Sequence of chain 35.E:
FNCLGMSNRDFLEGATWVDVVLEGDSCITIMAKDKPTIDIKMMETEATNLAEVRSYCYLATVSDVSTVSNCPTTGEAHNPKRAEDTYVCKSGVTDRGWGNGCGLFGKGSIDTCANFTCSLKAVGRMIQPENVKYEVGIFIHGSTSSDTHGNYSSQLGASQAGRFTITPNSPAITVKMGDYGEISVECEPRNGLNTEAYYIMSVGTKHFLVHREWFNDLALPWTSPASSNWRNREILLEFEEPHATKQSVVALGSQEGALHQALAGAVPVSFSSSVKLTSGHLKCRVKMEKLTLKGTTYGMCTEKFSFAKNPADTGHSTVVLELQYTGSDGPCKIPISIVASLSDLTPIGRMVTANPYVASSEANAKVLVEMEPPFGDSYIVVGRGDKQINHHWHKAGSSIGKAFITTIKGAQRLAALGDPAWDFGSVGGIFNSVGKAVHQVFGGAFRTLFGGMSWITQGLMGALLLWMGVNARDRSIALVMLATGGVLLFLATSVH

Binding-site contacts:
Ligand atom C3 contacts residue ASN118 of chain 35.E at 3.8 Å.
Ligand atom C6 contacts residue THR89 of chain 35.E at 4.2 Å.
Ligand atom N2 contacts residue TYR90 of chain 35.E at 4.4 Å.
Ligand atom O7 contacts residue SER66 of chain 35.E at 3.5 Å.
Ligand atom O5 contacts residue THR120 of chain 35.E at 3.4 Å (h-bond).
Ligand atom O6 contacts residue THR120 of chain 35.E at 2.5 Å (h-bond).
Ligand atom O5 contacts residue PHE119 of chain 35.E at 3.8 Å.
Ligand atom O6 contacts residue PHE119 of chain 35.E at 4.0 Å.
Ligand atom C7 contacts residue TYR90 of chain 35.E at 4.1 Å (hydrophobic).
Ligand atom C8 contacts residue ASN118 of chain 35.E at 4.4 Å.
Ligand atom C7 contacts residue ASP67 of chain 35.E at 3.9 Å.
Ligand atom C1 contacts residue ASN118 of chain 35.E at 1.4 Å.
Ligand atom C5 contacts residue ASN118 of chain 35.E at 3.6 Å.
Ligand atom O5 contacts residue ASN118 of chain 35.E at 2.3 Å (h-bond).
Ligand atom C6 contacts residue THR120 of chain 35.E at 3.4 Å.
Ligand atom C8 contacts residue TYR90 of chain 35.E at 3.8 Å (hydrophobic).
Ligand atom C5 contacts residue THR89 of chain 35.E at 4.2 Å.
Ligand atom C5 contacts residue THR120 of chain 35.E at 4.0 Å.
Ligand atom C8 contacts residue ASP67 of chain 35.E at 4.0 Å.
Ligand atom C1 contacts residue SER66 of chain 35.E at 4.5 Å.
Ligand atom C2 contacts residue ASN118 of chain 35.E at 2.5 Å.
Ligand atom C6 contacts residue PHE119 of chain 35.E at 3.8 Å (hydrophobic).
Ligand atom O7 contacts residue ASN118 of chain 35.E at 3.0 Å (h-bond).
Ligand atom C1 contacts residue THR89 of chain 35.E at 4.4 Å.
Ligand atom N2 contacts residue ASN118 of chain 35.E at 2.9 Å (h-bond).
Ligand atom O7 contacts residue ASP67 of chain 35.E at 3.5 Å (salt-bridge).
Ligand atom C5 contacts residue PHE119 of chain 35.E at 4.4 Å (hydrophobic).
Ligand atom O5 contacts residue SER66 of chain 35.E at 4.4 Å.
Ligand atom C7 contacts residue ASN118 of chain 35.E at 3.1 Å.
Ligand atom O4 contacts residue THR300 of chain 36.A at 4.5 Å.
Ligand atom C4 contacts residue ASN118 of chain 35.E at 4.2 Å.
Ligand atom O5 contacts residue THR89 of chain 35.E at 4.3 Å.

Sequence of chain 36.A:
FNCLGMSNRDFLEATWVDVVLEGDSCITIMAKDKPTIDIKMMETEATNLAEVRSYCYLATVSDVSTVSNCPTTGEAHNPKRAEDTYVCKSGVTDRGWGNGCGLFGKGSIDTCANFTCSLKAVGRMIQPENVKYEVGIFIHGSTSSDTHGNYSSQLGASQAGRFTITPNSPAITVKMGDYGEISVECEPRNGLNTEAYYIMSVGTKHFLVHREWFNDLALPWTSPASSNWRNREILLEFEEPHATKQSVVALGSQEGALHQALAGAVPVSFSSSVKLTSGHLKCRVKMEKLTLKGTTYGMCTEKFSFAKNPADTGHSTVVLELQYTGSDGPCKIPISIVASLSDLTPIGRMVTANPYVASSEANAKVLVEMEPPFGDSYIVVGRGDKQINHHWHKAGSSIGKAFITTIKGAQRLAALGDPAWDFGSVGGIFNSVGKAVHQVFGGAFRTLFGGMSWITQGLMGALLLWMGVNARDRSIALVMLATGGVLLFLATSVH

The protein below binds the small molecule below.
Small molecule (SMILES): CC(=O)N[C@@H]1[C@@H](O)[C@H](O)[C@@H](CO)O[C@H]1O